The small molecule below binds the protein below.
Small molecule (SMILES): Cc1ccnc(N)c1NC(=O)Cc1cccc(Cl)c1

Sequence of chain 1.A:
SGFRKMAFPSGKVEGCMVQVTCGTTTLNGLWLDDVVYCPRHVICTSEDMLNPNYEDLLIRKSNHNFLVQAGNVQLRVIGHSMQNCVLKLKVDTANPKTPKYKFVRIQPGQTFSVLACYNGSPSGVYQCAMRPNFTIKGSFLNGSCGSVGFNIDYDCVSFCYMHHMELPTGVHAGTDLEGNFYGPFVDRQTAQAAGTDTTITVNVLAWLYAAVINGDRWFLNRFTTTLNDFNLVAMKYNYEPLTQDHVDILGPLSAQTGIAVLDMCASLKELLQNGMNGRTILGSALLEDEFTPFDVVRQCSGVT

Binding-site contacts:
Ligand atom C2 contacts residue GLU166 of chain 1.A at 3.4 Å.
Ligand atom N1 contacts residue HIS164 of chain 1.A at 3.1 Å (h-bond).
Ligand atom C9 contacts residue DMS1 of chain 1.G at 3.8 Å.
Ligand atom C13 contacts residue HIS41 of chain 1.A at 3.9 Å.
Ligand atom C3 contacts residue GLU166 of chain 1.A at 3.6 Å.
Ligand atom N contacts residue SER144 of chain 1.A at 3.6 Å (h-bond).
Ligand atom C10 contacts residue MET49 of chain 1.A at 3.6 Å (hydrophobic).
Ligand atom CL contacts residue HIS164 of chain 1.A at 3.6 Å.
Ligand atom C13 contacts residue HIS164 of chain 1.A at 3.3 Å.
Ligand atom C3 contacts residue PHE140 of chain 1.A at 3.4 Å (hydrophobic).
Ligand atom C5 contacts residue GLU166 of chain 1.A at 3.9 Å.
Ligand atom C12 contacts residue MET165 of chain 1.A at 3.6 Å (hydrophobic).
Ligand atom C2 contacts residue LEU141 of chain 1.A at 3.5 Å (hydrophobic).
Ligand atom C12 contacts residue HIS164 of chain 1.A at 3.8 Å.
Ligand atom C11 contacts residue ARG188 of chain 1.A at 3.6 Å.
Ligand atom C contacts residue GLU166 of chain 1.A at 3.5 Å.
Ligand atom N1 contacts residue MET165 of chain 1.A at 3.5 Å.
Ligand atom C12 contacts residue MET49 of chain 1.A at 3.6 Å (hydrophobic).
Ligand atom N contacts residue HIS163 of chain 1.A at 2.8 Å (h-bond).
Ligand atom C2 contacts residue ASN142 of chain 1.A at 3.6 Å.
Ligand atom N1 contacts residue GLU166 of chain 1.A at 3.9 Å.
Ligand atom CL contacts residue ASP187 of chain 1.A at 3.2 Å.
Ligand atom C3 contacts residue LEU141 of chain 1.A at 3.7 Å (hydrophobic).
Ligand atom C11 contacts residue MET165 of chain 1.A at 3.4 Å (hydrophobic).
Ligand atom O contacts residue MET165 of chain 1.A at 3.6 Å.
Ligand atom C4 contacts residue GLU166 of chain 1.A at 3.8 Å.
Ligand atom C11 contacts residue MET49 of chain 1.A at 3.3 Å (hydrophobic).
Ligand atom N1 contacts residue HIS163 of chain 1.A at 3.0 Å (h-bond).
Ligand atom N1 contacts residue CYS145 of chain 1.A at 3.3 Å (h-bond).
Ligand atom C10 contacts residue ARG188 of chain 1.A at 3.7 Å.
Ligand atom C1 contacts residue ASN142 of chain 1.A at 3.8 Å.
Ligand atom C10 contacts residue DMS1 of chain 1.G at 3.5 Å.
Ligand atom C4 contacts residue HIS163 of chain 1.A at 3.4 Å.
Ligand atom C9 contacts residue GLN189 of chain 1.A at 3.3 Å.
Ligand atom N contacts residue PHE140 of chain 1.A at 3.8 Å.
Ligand atom CL contacts residue HIS41 of chain 1.A at 3.2 Å.
Ligand atom C10 contacts residue GLN189 of chain 1.A at 3.5 Å.
Ligand atom N contacts residue GLU166 of chain 1.A at 3.7 Å.
Ligand atom O contacts residue GLU166 of chain 1.A at 3.0 Å (salt-bridge).
Ligand atom C1 contacts residue GLU166 of chain 1.A at 3.8 Å.

Sequence of chain 2.A:
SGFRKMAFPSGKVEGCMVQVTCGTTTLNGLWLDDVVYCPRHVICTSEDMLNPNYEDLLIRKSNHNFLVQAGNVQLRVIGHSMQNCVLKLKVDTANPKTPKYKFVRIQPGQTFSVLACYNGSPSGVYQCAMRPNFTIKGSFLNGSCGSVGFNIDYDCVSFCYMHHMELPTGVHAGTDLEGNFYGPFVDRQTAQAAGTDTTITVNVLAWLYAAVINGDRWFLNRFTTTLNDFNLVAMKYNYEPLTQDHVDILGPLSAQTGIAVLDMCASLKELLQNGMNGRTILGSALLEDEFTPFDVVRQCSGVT